The protein below binds the small molecule below.
Small molecule (SMILES): CC[C@H](C)[C@H](NC(=O)[C@@H](N)CCCCN)C(=O)N[C@@H](CC(C)C)C(=O)N[C@@H](CC1=NC=NC1)C(=O)N[C@@H](CCCN=C(N)N)C(=O)N[C@@H](CC(C)C)C(=O)N[C@@H](CC(C)C)C(=O)N[C@@H](CCC(N)=O)C(=O)N[C@H](C=O)CC(=O)O

Sequence of chain 1.B:
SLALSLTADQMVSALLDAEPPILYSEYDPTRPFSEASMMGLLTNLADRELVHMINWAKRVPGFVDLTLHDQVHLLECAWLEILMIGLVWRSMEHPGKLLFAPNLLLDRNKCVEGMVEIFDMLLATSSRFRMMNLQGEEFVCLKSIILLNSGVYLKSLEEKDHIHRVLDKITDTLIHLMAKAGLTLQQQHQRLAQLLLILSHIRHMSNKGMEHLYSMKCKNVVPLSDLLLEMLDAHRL

Binding-site contacts:
Ligand atom N contacts residue GLU240 of chain 1.B at 3.1 Å (salt-bridge).
Ligand atom NE2 contacts residue LEU70 of chain 1.B at 3.4 Å.
Ligand atom CB contacts residue GLU240 of chain 1.B at 3.6 Å.
Ligand atom CD2 contacts residue GLU78 of chain 1.B at 3.4 Å.
Ligand atom CD2 contacts residue VAL74 of chain 1.B at 3.5 Å (hydrophobic).
Ligand atom CB contacts residue LEU70 of chain 1.B at 3.6 Å (hydrophobic).
Ligand atom CG2 contacts residue LEU237 of chain 1.B at 3.8 Å (hydrophobic).
Ligand atom CE1 contacts residue LEU70 of chain 1.B at 2.9 Å (hydrophobic).
Ligand atom CG1 contacts residue GLU240 of chain 1.B at 3.5 Å.
Ligand atom NE2 contacts residue LEU70 of chain 1.B at 3.8 Å.
Ligand atom CA contacts residue GLU240 of chain 1.B at 3.9 Å.
Ligand atom CE contacts residue GLU78 of chain 1.B at 2.9 Å.
Ligand atom CD1 contacts residue LEU237 of chain 1.B at 3.7 Å (hydrophobic).
Ligand atom O contacts residue LYS60 of chain 1.B at 3.1 Å.
Ligand atom CA contacts residue GLU240 of chain 1.B at 3.9 Å.
Ligand atom CB contacts residue LEU237 of chain 1.B at 3.9 Å (hydrophobic).
Ligand atom CD1 contacts residue LEU77 of chain 1.B at 3.7 Å (hydrophobic).
Ligand atom CD2 contacts residue ILE56 of chain 1.B at 3.7 Å (hydrophobic).
Ligand atom CB contacts residue ILE56 of chain 1.B at 3.8 Å (hydrophobic).
Ligand atom CD1 contacts residue GLN73 of chain 1.B at 3.9 Å.
Ligand atom O contacts residue LEU70 of chain 1.B at 4.0 Å.
Ligand atom CG contacts residue LEU70 of chain 1.B at 3.6 Å (hydrophobic).
Ligand atom CD2 contacts residue MET241 of chain 1.B at 3.8 Å (hydrophobic).
Ligand atom CD2 contacts residue LEU77 of chain 1.B at 3.6 Å (hydrophobic).
Ligand atom CG contacts residue GLU240 of chain 1.B at 3.8 Å.
Ligand atom ND1 contacts residue LEU70 of chain 1.B at 3.4 Å.
Ligand atom CD1 contacts residue LEU70 of chain 1.B at 3.8 Å (hydrophobic).
Ligand atom N contacts residue LYS60 of chain 1.B at 4.0 Å.
Ligand atom CA contacts residue LYS60 of chain 1.B at 3.7 Å.
Ligand atom CD1 contacts residue VAL74 of chain 1.B at 3.5 Å (hydrophobic).
Ligand atom C contacts residue GLU240 of chain 1.B at 3.9 Å.
Ligand atom CD1 contacts residue ILE56 of chain 1.B at 3.5 Å (hydrophobic).
Ligand atom NZ contacts residue GLU78 of chain 1.B at 2.8 Å (salt-bridge).
Ligand atom CD1 contacts residue ASP236 of chain 1.B at 3.8 Å.
Ligand atom CD contacts residue LEU70 of chain 1.B at 3.9 Å (hydrophobic).
Ligand atom C contacts residue LYS60 of chain 1.B at 3.2 Å.
Ligand atom CD2 contacts residue GLN73 of chain 1.B at 3.6 Å.
Ligand atom O contacts residue LYS60 of chain 1.B at 4.0 Å.
Ligand atom CA contacts residue VAL74 of chain 1.B at 3.9 Å (hydrophobic).
Ligand atom C contacts residue LYS60 of chain 1.B at 3.7 Å.